Binding-site contacts:
Ligand atom CE contacts residue PHE55 of chain 1.D at 3.3 Å (hydrophobic).
Ligand atom CA contacts residue ASP58 of chain 1.E at 3.5 Å.
Ligand atom N contacts residue ASP58 of chain 1.E at 3.2 Å (salt-bridge).
Ligand atom CG2 contacts residue PRO57 of chain 1.E at 3.2 Å (hydrophobic).
Ligand atom O contacts residue VAL86 of chain 1.E at 3.6 Å.
Ligand atom O contacts residue ARG72 of chain 1.E at 3.0 Å (salt-bridge).
Ligand atom N contacts residue SER54 of chain 1.D at 3.2 Å (h-bond).
Ligand atom OG1 contacts residue ASN63 of chain 1.D at 3.0 Å (h-bond).
Ligand atom CA contacts residue ASN63 of chain 1.D at 3.4 Å.
Ligand atom N contacts residue ASN63 of chain 1.D at 2.9 Å (h-bond).
Ligand atom O contacts residue SER54 of chain 1.D at 3.3 Å (h-bond).
Ligand atom OG1 contacts residue ASP67 of chain 1.D at 3.5 Å (salt-bridge).
Ligand atom O contacts residue ILE73 of chain 1.D at 3.2 Å.
Ligand atom CE1 contacts residue VAL86 of chain 1.E at 3.4 Å (hydrophobic).
Ligand atom CE contacts residue GLU56 of chain 1.D at 3.0 Å.
Ligand atom CE contacts residue ASN63 of chain 1.D at 3.0 Å.
Ligand atom CG2 contacts residue LEU12 of chain 1.E at 3.3 Å (hydrophobic).
Ligand atom N contacts residue ASN70 of chain 1.D at 3.0 Å (h-bond).
Ligand atom SD contacts residue SER54 of chain 1.D at 3.4 Å (h-bond).
Ligand atom O contacts residue ALA53 of chain 1.D at 3.0 Å.
Ligand atom CD1 contacts residue TYR79 of chain 1.E at 3.0 Å (hydrophobic).
Ligand atom O contacts residue TYR61 of chain 1.E at 3.3 Å.
Ligand atom O contacts residue TRP62 of chain 1.E at 3.0 Å (h-bond).
Ligand atom O contacts residue ASN63 of chain 1.D at 3.4 Å (h-bond).
Ligand atom CA contacts residue ASN83 of chain 1.E at 3.4 Å.
Ligand atom CG2 contacts residue TYR61 of chain 1.E at 3.4 Å (hydrophobic).
Ligand atom O contacts residue ASN83 of chain 1.E at 2.9 Å (h-bond).
Ligand atom CB contacts residue HIS82 of chain 1.E at 3.5 Å.
Ligand atom CD1 contacts residue ASN83 of chain 1.E at 3.5 Å.
Ligand atom N contacts residue GLN10 of chain 1.D at 3.1 Å (h-bond).
Ligand atom O contacts residue HIS82 of chain 1.E at 3.0 Å.
Ligand atom C contacts residue ASN83 of chain 1.E at 3.6 Å.
Ligand atom CD2 contacts residue TYR79 of chain 1.E at 3.5 Å (hydrophobic).
Ligand atom CE1 contacts residue ASN83 of chain 1.E at 3.4 Å.
Ligand atom N contacts residue ASN83 of chain 1.E at 2.9 Å (h-bond).
Ligand atom O contacts residue GLN10 of chain 1.D at 3.1 Å (h-bond).
Ligand atom OG1 contacts residue LEU12 of chain 1.E at 3.5 Å.
Ligand atom CB contacts residue SER54 of chain 1.D at 3.6 Å.
Ligand atom CD2 contacts residue PHE14 of chain 1.E at 3.5 Å (hydrophobic).
Ligand atom N contacts residue PHE52 of chain 1.D at 3.5 Å (h-bond).

This protein binds this small molecule.
Small molecule (SMILES): CC[C@H](C)[C@@H](C=O)NC(=O)[C@H](CO)NC(=O)[C@@H](NC(=O)CNC(=O)[C@H](CC(C)C)NC(=O)[C@@H](NC(=O)[C@@H](NC(=O)[C@H](CO)NC(=O)[C@H](CC(C)C)NC(=O)[C@H](CCSC)NC(=O)[C@H](CC(N)=O)NC(=O)[C@H](Cc1ccccc1)NC(=O)[C@H](CCSC)NC(=O)CN)[C@@H](C)O)C(C)C)C(C)C

Sequence of chain 1.D:
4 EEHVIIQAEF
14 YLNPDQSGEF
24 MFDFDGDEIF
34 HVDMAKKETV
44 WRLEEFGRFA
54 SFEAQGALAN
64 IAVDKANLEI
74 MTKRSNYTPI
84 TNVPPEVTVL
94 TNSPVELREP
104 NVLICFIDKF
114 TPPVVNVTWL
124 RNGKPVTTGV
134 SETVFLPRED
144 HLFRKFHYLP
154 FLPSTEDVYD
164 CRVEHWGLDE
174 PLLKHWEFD

Sequence of chain 1.E:
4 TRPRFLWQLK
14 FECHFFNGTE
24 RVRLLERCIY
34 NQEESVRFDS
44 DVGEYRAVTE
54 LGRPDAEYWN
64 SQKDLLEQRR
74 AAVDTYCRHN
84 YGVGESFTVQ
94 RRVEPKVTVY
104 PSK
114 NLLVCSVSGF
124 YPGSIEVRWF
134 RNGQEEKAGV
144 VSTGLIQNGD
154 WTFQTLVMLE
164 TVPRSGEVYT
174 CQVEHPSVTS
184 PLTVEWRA